Binding-site contacts:
Ligand atom C7 contacts residue ASN125 of chain 1.F at 3.1 Å.
Ligand atom C1 contacts residue THR127 of chain 1.F at 4.1 Å.
Ligand atom N2 contacts residue ASN125 of chain 1.F at 2.9 Å (h-bond).
Ligand atom C2 contacts residue THR127 of chain 1.F at 4.1 Å.
Ligand atom N2 contacts residue THR127 of chain 1.F at 3.1 Å (h-bond).
Ligand atom C8 contacts residue ASN125 of chain 1.F at 4.1 Å.
Ligand atom O7 contacts residue ASN125 of chain 1.F at 3.1 Å (h-bond).
Ligand atom C1 contacts residue ASN125 of chain 1.F at 1.4 Å.
Ligand atom C4 contacts residue ASN125 of chain 1.F at 4.2 Å.
Ligand atom C2 contacts residue ASN125 of chain 1.F at 2.4 Å.
Ligand atom C7 contacts residue THR127 of chain 1.F at 3.8 Å.
Ligand atom C5 contacts residue ASN125 of chain 1.F at 3.7 Å.
Ligand atom C3 contacts residue ASN125 of chain 1.F at 3.8 Å.
Ligand atom C8 contacts residue THR127 of chain 1.F at 3.5 Å.
Ligand atom C3 contacts residue THR127 of chain 1.F at 4.4 Å.
Ligand atom O5 contacts residue ASN125 of chain 1.F at 2.4 Å (h-bond).

This small molecule binds to this protein.
Small molecule (SMILES): CC(=O)N[C@@H]1[C@@H](O)[C@H](O)[C@@H](CO)O[C@H]1O

Sequence of chain 1.F:
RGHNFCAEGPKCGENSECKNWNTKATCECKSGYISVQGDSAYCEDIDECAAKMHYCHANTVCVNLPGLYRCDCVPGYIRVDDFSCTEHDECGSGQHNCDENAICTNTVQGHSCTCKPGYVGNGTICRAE